Sequence of chain 1.A:
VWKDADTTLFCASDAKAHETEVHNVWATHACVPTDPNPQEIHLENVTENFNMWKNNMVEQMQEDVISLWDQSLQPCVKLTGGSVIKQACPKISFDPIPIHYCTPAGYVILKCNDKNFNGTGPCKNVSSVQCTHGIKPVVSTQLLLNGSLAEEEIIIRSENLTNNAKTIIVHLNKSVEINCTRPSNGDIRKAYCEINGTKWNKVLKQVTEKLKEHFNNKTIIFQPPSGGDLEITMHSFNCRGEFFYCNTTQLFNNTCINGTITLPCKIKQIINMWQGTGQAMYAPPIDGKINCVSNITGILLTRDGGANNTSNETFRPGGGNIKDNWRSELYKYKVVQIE

The small molecule below binds the protein below.
Small molecule (SMILES): CC(=O)N[C@@H]1[C@@H](O)[C@H](O)[C@@H](CO)O[C@H]1O

Binding-site contacts:
Ligand atom O7 contacts residue ASN253 of chain 1.A at 3.8 Å.
Ligand atom C5 contacts residue ASN253 of chain 1.A at 3.6 Å.
Ligand atom C3 contacts residue THR255 of chain 1.A at 4.4 Å.
Ligand atom O5 contacts residue THR255 of chain 1.A at 4.2 Å.
Ligand atom O5 contacts residue ASN253 of chain 1.A at 2.4 Å (h-bond).
Ligand atom C4 contacts residue ASN253 of chain 1.A at 4.2 Å.
Ligand atom C7 contacts residue ASN253 of chain 1.A at 3.3 Å.
Ligand atom C3 contacts residue ASN253 of chain 1.A at 3.7 Å.
Ligand atom C8 contacts residue THR239 of chain 1.A at 3.8 Å.
Ligand atom C2 contacts residue THR255 of chain 1.A at 4.4 Å.
Ligand atom C8 contacts residue ASN253 of chain 1.A at 4.1 Å.
Ligand atom C1 contacts residue ASN253 of chain 1.A at 1.4 Å.
Ligand atom C8 contacts residue MET240 of chain 1.A at 3.7 Å (hydrophobic).
Ligand atom N2 contacts residue ASN253 of chain 1.A at 2.7 Å (h-bond).
Ligand atom C5 contacts residue THR255 of chain 1.A at 4.1 Å.
Ligand atom C7 contacts residue MET240 of chain 1.A at 4.1 Å (hydrophobic).
Ligand atom C2 contacts residue ASN253 of chain 1.A at 2.4 Å.
Ligand atom C1 contacts residue THR255 of chain 1.A at 3.6 Å.